A small-molecule ligand and the protein it binds are described below.
Small molecule (SMILES): O=C(Nc1nccs1)[C@@H](c1cc(F)ccc1O)N1Cc2ccc(-c3ccc(N4CCNCC4)cc3)cc2C1=O

Sequence of chain 1.B:
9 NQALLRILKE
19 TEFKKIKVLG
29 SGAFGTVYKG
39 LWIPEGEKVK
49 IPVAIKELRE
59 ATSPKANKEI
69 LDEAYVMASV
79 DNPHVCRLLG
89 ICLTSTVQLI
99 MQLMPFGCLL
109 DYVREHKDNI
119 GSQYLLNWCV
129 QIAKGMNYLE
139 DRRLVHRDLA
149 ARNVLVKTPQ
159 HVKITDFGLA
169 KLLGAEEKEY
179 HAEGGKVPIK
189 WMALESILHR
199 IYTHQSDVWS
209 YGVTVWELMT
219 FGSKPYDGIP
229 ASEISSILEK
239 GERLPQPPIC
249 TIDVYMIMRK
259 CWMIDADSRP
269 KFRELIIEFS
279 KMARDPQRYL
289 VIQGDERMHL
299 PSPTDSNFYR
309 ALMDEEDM

Binding-site contacts:
Ligand atom C38 contacts residue ASP164 of chain 1.B at 3.6 Å.
Ligand atom N22 contacts residue GLU174 of chain 1.B at 2.9 Å (salt-bridge).
Ligand atom C24 contacts residue LEU171 of chain 1.B at 3.3 Å (hydrophobic).
Ligand atom N05 contacts residue MET99 of chain 1.B at 3.5 Å (h-bond).
Ligand atom C12 contacts residue LEU97 of chain 1.B at 3.5 Å (hydrophobic).
Ligand atom C06 contacts residue VAL35 of chain 1.B at 3.5 Å (hydrophobic).
Ligand atom F35 contacts residue ARG85 of chain 1.B at 3.0 Å.
Ligand atom C06 contacts residue ALA52 of chain 1.B at 3.7 Å (hydrophobic).
Ligand atom C04 contacts residue MET99 of chain 1.B at 3.5 Å (hydrophobic).
Ligand atom O31 contacts residue LYS54 of chain 1.B at 3.0 Å (salt-bridge).
Ligand atom C21 contacts residue GLU174 of chain 1.B at 3.3 Å.
Ligand atom C06 contacts residue ANP1 of chain 1.J at 3.6 Å.
Ligand atom C23 contacts residue GLU174 of chain 1.B at 3.1 Å.
Ligand atom C23 contacts residue TYR178 of chain 1.B at 3.2 Å (hydrophobic).
Ligand atom C07 contacts residue LEU97 of chain 1.B at 3.6 Å (hydrophobic).
Ligand atom S08 contacts residue LYS54 of chain 1.B at 3.5 Å.
Ligand atom F35 contacts residue LEU86 of chain 1.B at 3.0 Å.
Ligand atom C36 contacts residue CYS84 of chain 1.B at 3.6 Å (hydrophobic).
Ligand atom O01 contacts residue LEU97 of chain 1.B at 3.4 Å.
Ligand atom C34 contacts residue LEU86 of chain 1.B at 3.6 Å (hydrophobic).
Ligand atom C32 contacts residue ASP164 of chain 1.B at 3.6 Å.
Ligand atom C02 contacts residue ASP164 of chain 1.B at 3.3 Å.
Ligand atom C09 contacts residue ASP164 of chain 1.B at 3.1 Å.
Ligand atom O39 contacts residue ASP164 of chain 1.B at 3.4 Å.
Ligand atom C07 contacts residue ALA52 of chain 1.B at 3.2 Å (hydrophobic).
Ligand atom C13 contacts residue LEU167 of chain 1.B at 3.5 Å (hydrophobic).
Ligand atom C12 contacts residue LEU167 of chain 1.B at 3.4 Å (hydrophobic).
Ligand atom C30 contacts residue MET75 of chain 1.B at 3.6 Å (hydrophobic).
Ligand atom C07 contacts residue LYS54 of chain 1.B at 3.3 Å.
Ligand atom C29 contacts residue LEU97 of chain 1.B at 3.5 Å (hydrophobic).
Ligand atom N05 contacts residue ANP1 of chain 1.J at 3.4 Å (h-bond).
Ligand atom C23 contacts residue LEU171 of chain 1.B at 3.5 Å (hydrophobic).
Ligand atom C37 contacts residue PHE165 of chain 1.B at 3.5 Å (hydrophobic).
Ligand atom S08 contacts residue LEU97 of chain 1.B at 3.5 Å (h-bond).
Ligand atom C36 contacts residue PHE165 of chain 1.B at 3.5 Å (hydrophobic).
Ligand atom C07 contacts residue ILE53 of chain 1.B at 3.6 Å (hydrophobic).
Ligand atom N03 contacts residue LYS54 of chain 1.B at 3.4 Å (salt-bridge).
Ligand atom N03 contacts residue ASP164 of chain 1.B at 2.8 Å (salt-bridge).
Ligand atom N22 contacts residue GLU58 of chain 1.B at 3.0 Å (salt-bridge).
Ligand atom O39 contacts residue PHE165 of chain 1.B at 2.7 Å (h-bond).